Sequence of chain 1.C:
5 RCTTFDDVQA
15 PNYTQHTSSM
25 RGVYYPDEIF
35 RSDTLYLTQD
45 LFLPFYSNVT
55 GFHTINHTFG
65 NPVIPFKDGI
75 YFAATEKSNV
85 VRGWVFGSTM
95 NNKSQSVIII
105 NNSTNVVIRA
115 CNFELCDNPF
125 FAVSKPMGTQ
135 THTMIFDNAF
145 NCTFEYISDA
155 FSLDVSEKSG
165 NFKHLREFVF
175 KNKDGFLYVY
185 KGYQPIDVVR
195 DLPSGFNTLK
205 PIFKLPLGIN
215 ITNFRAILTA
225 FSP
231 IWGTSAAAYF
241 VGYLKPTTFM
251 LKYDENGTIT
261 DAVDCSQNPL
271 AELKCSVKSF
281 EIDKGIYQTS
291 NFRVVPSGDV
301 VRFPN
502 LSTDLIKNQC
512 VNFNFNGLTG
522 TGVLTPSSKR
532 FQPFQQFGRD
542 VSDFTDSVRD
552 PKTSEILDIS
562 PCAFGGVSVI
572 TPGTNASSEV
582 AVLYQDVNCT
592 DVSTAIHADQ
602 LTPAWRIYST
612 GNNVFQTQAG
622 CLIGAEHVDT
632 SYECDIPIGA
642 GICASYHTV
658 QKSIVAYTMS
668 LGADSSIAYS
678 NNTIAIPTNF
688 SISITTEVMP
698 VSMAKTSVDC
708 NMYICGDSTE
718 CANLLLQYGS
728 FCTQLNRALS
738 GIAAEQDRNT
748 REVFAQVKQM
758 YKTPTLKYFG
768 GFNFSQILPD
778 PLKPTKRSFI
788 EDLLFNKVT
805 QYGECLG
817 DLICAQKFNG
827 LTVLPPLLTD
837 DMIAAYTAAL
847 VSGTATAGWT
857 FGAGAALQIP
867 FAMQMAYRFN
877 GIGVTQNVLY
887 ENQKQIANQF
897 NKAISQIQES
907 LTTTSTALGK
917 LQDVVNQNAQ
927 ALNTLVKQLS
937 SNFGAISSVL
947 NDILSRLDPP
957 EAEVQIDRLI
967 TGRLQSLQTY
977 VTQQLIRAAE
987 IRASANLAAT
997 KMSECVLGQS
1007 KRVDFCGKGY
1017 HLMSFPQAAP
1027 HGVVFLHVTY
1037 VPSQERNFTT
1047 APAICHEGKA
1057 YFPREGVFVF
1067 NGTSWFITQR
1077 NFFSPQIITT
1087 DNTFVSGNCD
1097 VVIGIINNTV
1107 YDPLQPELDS

The protein below binds the small molecule below.
Small molecule (SMILES): CC(=O)N[C@H]1[C@H](O[C@H]2[C@H](O)[C@@H](NC(C)=O)CO[C@@H]2CO)O[C@H](CO)[C@@H](O)[C@@H]1O

Binding-site contacts:
Ligand atom C8 contacts residue ASN305 of chain 1.C at 3.4 Å.
Ligand atom C7 contacts residue ASN305 of chain 1.C at 3.1 Å.
Ligand atom C7 contacts residue THR554 of chain 1.C at 4.4 Å.
Ligand atom O7 contacts residue ASN305 of chain 1.C at 4.0 Å.
Ligand atom N2 contacts residue ASN305 of chain 1.C at 2.6 Å (h-bond).
Ligand atom C2 contacts residue LYS553 of chain 1.C at 4.1 Å.
Ligand atom C1 contacts residue ASN305 of chain 1.C at 1.4 Å.
Ligand atom C3 contacts residue LYS553 of chain 1.C at 3.7 Å.
Ligand atom C4 contacts residue LYS553 of chain 1.C at 4.3 Å.
Ligand atom C8 contacts residue LYS553 of chain 1.C at 4.2 Å.
Ligand atom C4 contacts residue ASN305 of chain 1.C at 4.2 Å.
Ligand atom C6 contacts residue LYS553 of chain 1.C at 4.0 Å.
Ligand atom C2 contacts residue ASN305 of chain 1.C at 2.6 Å.
Ligand atom O7 contacts residue THR554 of chain 1.C at 3.3 Å.
Ligand atom O4 contacts residue LYS553 of chain 1.C at 4.4 Å.
Ligand atom C5 contacts residue ASN305 of chain 1.C at 3.6 Å.
Ligand atom C3 contacts residue ASN305 of chain 1.C at 3.9 Å.
Ligand atom C5 contacts residue LYS553 of chain 1.C at 4.2 Å.
Ligand atom N2 contacts residue LYS553 of chain 1.C at 4.2 Å.
Ligand atom C1 contacts residue LYS553 of chain 1.C at 3.9 Å.
Ligand atom O5 contacts residue ASN305 of chain 1.C at 2.3 Å (h-bond).